Sequence of chain 36.A:
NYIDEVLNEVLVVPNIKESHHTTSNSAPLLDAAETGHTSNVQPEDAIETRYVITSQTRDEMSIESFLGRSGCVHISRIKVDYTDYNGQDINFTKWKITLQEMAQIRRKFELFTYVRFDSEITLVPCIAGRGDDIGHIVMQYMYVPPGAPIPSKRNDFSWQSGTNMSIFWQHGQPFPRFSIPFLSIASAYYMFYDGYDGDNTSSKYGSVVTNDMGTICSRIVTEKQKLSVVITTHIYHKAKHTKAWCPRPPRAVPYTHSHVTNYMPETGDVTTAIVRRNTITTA

Binding-site contacts:
Ligand atom O6 contacts residue LEU103 of chain 36.A at 3.3 Å.
Ligand atom O6 contacts residue ILE101 of chain 36.A at 2.1 Å (h-bond).
Ligand atom O1 contacts residue GLN104 of chain 36.A at 3.9 Å.
Ligand atom C6 contacts residue HIS241 of chain 36.A at 3.7 Å.
Ligand atom O2 contacts residue TYR193 of chain 36.A at 3.9 Å.
Ligand atom C2 contacts residue TYR193 of chain 36.A at 3.8 Å (hydrophobic).
Ligand atom O4 contacts residue HIS263 of chain 36.A at 2.6 Å.
Ligand atom C1 contacts residue MET195 of chain 36.A at 3.2 Å (hydrophobic).
Ligand atom O6 contacts residue HIS241 of chain 36.A at 4.0 Å.
Ligand atom C4 contacts residue THR102 of chain 36.A at 3.9 Å.
Ligand atom O5 contacts residue LEU103 of chain 36.A at 3.0 Å (h-bond).
Ligand atom O5 contacts residue LEU103 of chain 36.A at 3.3 Å.
Ligand atom O5 contacts residue THR102 of chain 36.A at 3.6 Å.
Ligand atom O6 contacts residue LEU103 of chain 36.A at 4.0 Å.
Ligand atom C5 contacts residue LEU103 of chain 36.A at 3.5 Å (hydrophobic).
Ligand atom O4 contacts residue ASN215 of chain 36.A at 3.4 Å (h-bond).
Ligand atom O3 contacts residue ASN215 of chain 36.A at 2.1 Å.
Ligand atom O2 contacts residue MET195 of chain 36.A at 3.6 Å.
Ligand atom O3 contacts residue TYR194 of chain 36.A at 3.9 Å.
Ligand atom O1 contacts residue TYR194 of chain 36.A at 3.8 Å.
Ligand atom O6 contacts residue THR102 of chain 36.A at 2.4 Å.
Ligand atom C5 contacts residue THR102 of chain 36.A at 2.8 Å.
Ligand atom C5 contacts residue LEU103 of chain 36.A at 3.0 Å (hydrophobic).
Ligand atom C5 contacts residue HIS263 of chain 36.A at 3.9 Å.
Ligand atom O3 contacts residue ILE101 of chain 36.A at 3.5 Å.
Ligand atom C3 contacts residue ASN215 of chain 36.A at 3.5 Å.
Ligand atom O4 contacts residue THR102 of chain 36.A at 3.8 Å.
Ligand atom C4 contacts residue HIS263 of chain 36.A at 3.7 Å.
Ligand atom C3 contacts residue MET217 of chain 36.A at 3.2 Å (hydrophobic).
Ligand atom O4 contacts residue ILE101 of chain 36.A at 4.0 Å.
Ligand atom C6 contacts residue THR102 of chain 36.A at 1.9 Å.
Ligand atom C6 contacts residue LEU103 of chain 36.A at 2.7 Å (hydrophobic).
Ligand atom C4 contacts residue ASN215 of chain 36.A at 4.0 Å.
Ligand atom O2 contacts residue ASN215 of chain 36.A at 3.5 Å.
Ligand atom C2 contacts residue MET217 of chain 36.A at 3.5 Å (hydrophobic).
Ligand atom C6 contacts residue LEU103 of chain 36.A at 3.2 Å (hydrophobic).
Ligand atom C6 contacts residue ILE101 of chain 36.A at 3.2 Å (hydrophobic).
Ligand atom O2 contacts residue MET217 of chain 36.A at 3.3 Å (h-bond).
Ligand atom O3 contacts residue MET217 of chain 36.A at 2.5 Å (h-bond).
Ligand atom O1 contacts residue MET195 of chain 36.A at 3.8 Å.

This small molecule binds to this protein.
Small molecule (SMILES): OC[C@H]1O[C@@](CO)(O[C@H]2O[C@H](CO)[C@@H](O)[C@H](O)[C@H]2O)[C@@H](O)[C@@H]1O